The protein below binds the small molecule below.
Small molecule (SMILES): Nc1ncnc2c1ncn2[C@@H]1O[C@H](COP(=O)(O)OP(=O)(O)OP(O)(O)=S)[C@@H](O)[C@H]1O

Binding-site contacts:
Ligand atom O3A contacts residue MG1 of chain 1.LA at 3.3 Å.
Ligand atom PB contacts residue ASP182 of chain 1.H at 3.5 Å.
Ligand atom PG contacts residue MG1 of chain 1.LA at 3.1 Å.
Ligand atom N6 contacts residue PRO121 of chain 1.H at 3.0 Å (h-bond).
Ligand atom O2G contacts residue ASP182 of chain 1.H at 3.1 Å (salt-bridge).
Ligand atom O1B contacts residue SER45 of chain 1.H at 3.3 Å (h-bond).
Ligand atom C4 contacts residue ILE39 of chain 1.H at 3.4 Å (hydrophobic).
Ligand atom O5' contacts residue VAL47 of chain 1.H at 3.7 Å.
Ligand atom O2G contacts residue ASP163 of chain 1.H at 3.1 Å (salt-bridge).
Ligand atom O2' contacts residue HIS125 of chain 1.H at 3.2 Å (h-bond).
Ligand atom O2B contacts residue PHE44 of chain 1.H at 3.7 Å.
Ligand atom O2A contacts residue ASP182 of chain 1.H at 3.4 Å.
Ligand atom O3A contacts residue LYS76 of chain 1.H at 3.5 Å.
Ligand atom O3A contacts residue ASP182 of chain 1.H at 3.1 Å (salt-bridge).
Ligand atom O2B contacts residue ASP182 of chain 1.H at 2.9 Å (salt-bridge).
Ligand atom N1 contacts residue TYR123 of chain 1.H at 3.4 Å (h-bond).
Ligand atom C4 contacts residue LEU170 of chain 1.H at 3.5 Å (hydrophobic).
Ligand atom O1A contacts residue LYS76 of chain 1.H at 2.8 Å (salt-bridge).
Ligand atom O2' contacts residue LEU170 of chain 1.H at 3.5 Å.
Ligand atom O2B contacts residue MG1 of chain 1.LA at 2.0 Å.
Ligand atom C2 contacts residue ILE39 of chain 1.H at 3.1 Å (hydrophobic).
Ligand atom O4' contacts residue VAL47 of chain 1.H at 3.2 Å.
Ligand atom N7 contacts residue VAL181 of chain 1.H at 3.5 Å.
Ligand atom N1 contacts residue TYR122 of chain 1.H at 3.6 Å.
Ligand atom N3 contacts residue HIS125 of chain 1.H at 3.5 Å.
Ligand atom S1G contacts residue LYS165 of chain 1.H at 2.6 Å (salt-bridge).
Ligand atom O2A contacts residue ASN168 of chain 1.H at 3.0 Å (h-bond).
Ligand atom C2 contacts residue TYR122 of chain 1.H at 3.6 Å (hydrophobic).
Ligand atom C6 contacts residue LEU120 of chain 1.H at 3.3 Å (hydrophobic).
Ligand atom O1B contacts residue GLY42 of chain 1.H at 3.5 Å.
Ligand atom PB contacts residue MG1 of chain 1.LA at 2.9 Å.
Ligand atom O3G contacts residue THR43 of chain 1.H at 2.7 Å (h-bond).
Ligand atom C2 contacts residue LEU170 of chain 1.H at 3.5 Å (hydrophobic).
Ligand atom C5' contacts residue GLU41 of chain 1.H at 3.7 Å.
Ligand atom C5 contacts residue LEU170 of chain 1.H at 3.7 Å (hydrophobic).
Ligand atom N3 contacts residue ILE39 of chain 1.H at 2.8 Å.
Ligand atom N3 contacts residue LEU170 of chain 1.H at 3.5 Å.
Ligand atom O2G contacts residue MG1 of chain 1.LA at 2.0 Å.
Ligand atom N6 contacts residue LEU120 of chain 1.H at 2.1 Å.
Ligand atom O3B contacts residue MG1 of chain 1.LA at 3.0 Å.

Sequence of chain 1.A:
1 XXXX

Sequence of chain 1.H:
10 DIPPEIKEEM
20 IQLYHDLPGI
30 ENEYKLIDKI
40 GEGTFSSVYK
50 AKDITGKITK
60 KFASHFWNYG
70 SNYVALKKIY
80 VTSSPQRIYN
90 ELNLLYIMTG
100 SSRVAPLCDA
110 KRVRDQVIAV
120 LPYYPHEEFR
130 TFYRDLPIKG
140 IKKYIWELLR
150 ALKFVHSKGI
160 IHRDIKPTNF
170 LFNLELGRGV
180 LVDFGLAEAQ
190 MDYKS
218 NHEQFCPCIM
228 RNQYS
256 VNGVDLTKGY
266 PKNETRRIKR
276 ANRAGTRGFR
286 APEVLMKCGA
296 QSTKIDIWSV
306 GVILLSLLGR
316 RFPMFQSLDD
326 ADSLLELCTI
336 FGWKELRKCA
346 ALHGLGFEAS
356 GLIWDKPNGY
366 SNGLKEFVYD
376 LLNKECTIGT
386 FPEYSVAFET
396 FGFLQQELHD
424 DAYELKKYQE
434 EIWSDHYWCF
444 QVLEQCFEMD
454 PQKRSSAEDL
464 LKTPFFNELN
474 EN